A small-molecule ligand and the protein it binds are described below.
Small molecule (SMILES): CC(=O)N[C@H]1[C@H](O[C@H]2[C@H](O)[C@@H](NC(C)=O)CO[C@@H]2CO)O[C@H](CO)[C@@H](O)[C@@H]1O

Sequence of chain 1.A:
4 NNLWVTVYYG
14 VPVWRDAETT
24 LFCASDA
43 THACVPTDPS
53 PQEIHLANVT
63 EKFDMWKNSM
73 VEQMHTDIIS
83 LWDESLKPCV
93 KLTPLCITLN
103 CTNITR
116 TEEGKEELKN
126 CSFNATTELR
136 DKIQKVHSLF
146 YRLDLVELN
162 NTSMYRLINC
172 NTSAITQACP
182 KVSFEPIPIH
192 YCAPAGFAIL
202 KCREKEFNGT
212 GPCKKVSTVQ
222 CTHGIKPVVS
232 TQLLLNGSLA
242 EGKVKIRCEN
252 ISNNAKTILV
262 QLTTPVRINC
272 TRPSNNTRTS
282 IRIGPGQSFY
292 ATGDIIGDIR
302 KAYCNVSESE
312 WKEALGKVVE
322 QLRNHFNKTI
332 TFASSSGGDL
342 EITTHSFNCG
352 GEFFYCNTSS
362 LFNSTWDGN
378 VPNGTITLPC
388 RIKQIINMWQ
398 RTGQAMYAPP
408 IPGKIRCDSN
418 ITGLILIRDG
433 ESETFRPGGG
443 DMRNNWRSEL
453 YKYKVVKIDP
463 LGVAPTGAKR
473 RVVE

Sequence of chain 1.B:
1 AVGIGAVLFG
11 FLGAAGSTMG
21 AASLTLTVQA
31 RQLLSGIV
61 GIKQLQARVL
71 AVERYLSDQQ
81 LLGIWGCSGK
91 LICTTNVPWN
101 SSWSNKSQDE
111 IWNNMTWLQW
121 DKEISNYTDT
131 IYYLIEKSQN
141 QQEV

Binding-site contacts:
Ligand atom O7 contacts residue SER17 of chain 1.B at 3.3 Å.
Ligand atom N2 contacts residue ASN60 of chain 1.A at 2.9 Å (h-bond).
Ligand atom O7 contacts residue ASN60 of chain 1.A at 4.5 Å.
Ligand atom C3 contacts residue ASN60 of chain 1.A at 3.8 Å.
Ligand atom C8 contacts residue GLY13 of chain 1.B at 4.4 Å.
Ligand atom C2 contacts residue ASN60 of chain 1.A at 2.4 Å.
Ligand atom C5 contacts residue ASN60 of chain 1.A at 3.6 Å.
Ligand atom C7 contacts residue ASN60 of chain 1.A at 3.9 Å.
Ligand atom C1 contacts residue ASN60 of chain 1.A at 1.4 Å.
Ligand atom C7 contacts residue ALA59 of chain 1.A at 4.3 Å (hydrophobic).
Ligand atom C8 contacts residue ALA59 of chain 1.A at 3.8 Å (hydrophobic).
Ligand atom N2 contacts residue ALA59 of chain 1.A at 3.8 Å.
Ligand atom C4 contacts residue ASN60 of chain 1.A at 4.2 Å.
Ligand atom O5 contacts residue ASN60 of chain 1.A at 2.3 Å (h-bond).
Ligand atom C7 contacts residue SER17 of chain 1.B at 4.1 Å.